Sequence of chain 1.A:
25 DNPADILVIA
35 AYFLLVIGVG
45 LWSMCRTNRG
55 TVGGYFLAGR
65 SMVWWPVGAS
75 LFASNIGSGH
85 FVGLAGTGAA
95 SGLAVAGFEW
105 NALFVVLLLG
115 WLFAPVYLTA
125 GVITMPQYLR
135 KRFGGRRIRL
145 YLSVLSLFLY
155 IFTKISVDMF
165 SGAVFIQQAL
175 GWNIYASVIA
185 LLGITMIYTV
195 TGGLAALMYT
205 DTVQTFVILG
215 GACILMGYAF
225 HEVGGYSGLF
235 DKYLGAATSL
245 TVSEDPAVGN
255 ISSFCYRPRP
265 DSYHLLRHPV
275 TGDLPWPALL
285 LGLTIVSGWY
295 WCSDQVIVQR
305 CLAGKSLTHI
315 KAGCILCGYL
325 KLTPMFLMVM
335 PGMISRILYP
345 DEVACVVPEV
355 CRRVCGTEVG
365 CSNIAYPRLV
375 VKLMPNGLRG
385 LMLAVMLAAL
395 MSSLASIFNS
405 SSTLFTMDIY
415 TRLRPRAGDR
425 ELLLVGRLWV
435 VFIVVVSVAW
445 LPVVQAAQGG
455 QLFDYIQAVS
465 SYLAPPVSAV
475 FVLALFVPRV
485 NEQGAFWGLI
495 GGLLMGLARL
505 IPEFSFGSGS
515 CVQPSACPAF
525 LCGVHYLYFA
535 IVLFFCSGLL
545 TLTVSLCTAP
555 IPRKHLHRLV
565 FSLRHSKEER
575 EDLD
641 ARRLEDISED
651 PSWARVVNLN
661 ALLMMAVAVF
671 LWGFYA

Binding-site contacts:
Ligand atom O2 contacts residue HIS84 of chain 1.A at 3.2 Å (h-bond).
Ligand atom C9 contacts residue HIS84 of chain 1.A at 3.7 Å.
Ligand atom O5 contacts residue THR91 of chain 1.A at 3.6 Å (h-bond).
Ligand atom C5 contacts residue LEU88 of chain 1.A at 3.6 Å (hydrophobic).
Ligand atom C20 contacts residue PHE457 of chain 1.A at 3.5 Å (hydrophobic).
Ligand atom O3 contacts residue TRP295 of chain 1.A at 3.3 Å (h-bond).
Ligand atom C17 contacts residue SER291 of chain 1.A at 3.6 Å.
Ligand atom O4 contacts residue PHE102 of chain 1.A at 3.2 Å (h-bond).
Ligand atom O4 contacts residue TRP295 of chain 1.A at 3.6 Å (h-bond).
Ligand atom C6 contacts residue PHE457 of chain 1.A at 3.8 Å (hydrophobic).
Ligand atom C10 contacts residue GLU103 of chain 1.A at 3.5 Å.
Ligand atom O2 contacts residue LYS325 of chain 1.A at 3.0 Å (salt-bridge).
Ligand atom C2 contacts residue GLN461 of chain 1.A at 3.8 Å.
Ligand atom C19 contacts residue TYR294 of chain 1.A at 3.9 Å (hydrophobic).
Ligand atom C3 contacts residue GLN461 of chain 1.A at 3.6 Å.
Ligand atom CL1 contacts residue VAL161 of chain 1.A at 3.6 Å.
Ligand atom C19 contacts residue VAL290 of chain 1.A at 3.5 Å (hydrophobic).
Ligand atom O3 contacts residue SER291 of chain 1.A at 2.6 Å (h-bond).
Ligand atom C10 contacts residue HIS84 of chain 1.A at 3.5 Å.
Ligand atom C5 contacts residue GLY87 of chain 1.A at 3.6 Å.
Ligand atom C6 contacts residue GLY87 of chain 1.A at 3.6 Å.
Ligand atom C15 contacts residue GLU103 of chain 1.A at 3.7 Å.
Ligand atom C12 contacts residue GLN461 of chain 1.A at 3.7 Å.
Ligand atom O2 contacts residue GLU103 of chain 1.A at 3.4 Å (salt-bridge).
Ligand atom C7 contacts residue LEU88 of chain 1.A at 3.8 Å (hydrophobic).
Ligand atom O4 contacts residue ALA106 of chain 1.A at 3.8 Å.
Ligand atom C18 contacts residue TYR294 of chain 1.A at 3.8 Å (hydrophobic).
Ligand atom C16 contacts residue TRP295 of chain 1.A at 3.7 Å (hydrophobic).
Ligand atom C6 contacts residue THR91 of chain 1.A at 3.7 Å.
Ligand atom C11 contacts residue GLN461 of chain 1.A at 3.8 Å.
Ligand atom CL1 contacts residue PHE457 of chain 1.A at 3.8 Å.
Ligand atom C13 contacts residue GLN461 of chain 1.A at 3.8 Å.
Ligand atom O5 contacts residue PHE457 of chain 1.A at 3.8 Å.
Ligand atom S1 contacts residue VAL290 of chain 1.A at 3.9 Å.
Ligand atom C8 contacts residue HIS84 of chain 1.A at 3.5 Å.
Ligand atom O2 contacts residue ASN79 of chain 1.A at 3.0 Å (h-bond).
Ligand atom CL1 contacts residue GLY83 of chain 1.A at 3.7 Å.
Ligand atom C7 contacts residue GLU103 of chain 1.A at 3.8 Å.
Ligand atom C21 contacts residue ASP458 of chain 1.A at 3.2 Å.
Ligand atom O4 contacts residue LYS325 of chain 1.A at 3.4 Å (salt-bridge).

A small-molecule ligand and the protein it binds are described below.
Small molecule (SMILES): CCOc1ccc(Cc2cc([C@@H]3O[C@H](SC)[C@@H](O)[C@H](O)[C@H]3O)ccc2Cl)cc1